A small-molecule ligand and the protein it binds are described below.
Small molecule (SMILES): CC(=O)N[C@H]1[C@H](O[C@H]2[C@H](O)[C@@H](NC(C)=O)CO[C@@H]2CO)O[C@H](CO)[C@@H](O[C@@H]2O[C@H](CO[C@@H]3O[C@H](CO)[C@@H](O)[C@H](O)[C@@H]3O)[C@@H](O)[C@H](O[C@@H]3O[C@H](CO)[C@@H](O)[C@H](O)[C@@H]3O)[C@@H]2O)[C@@H]1O

Binding-site contacts:
Ligand atom C3 contacts residue ASN373 of chain 1.A at 3.7 Å.
Ligand atom O4 contacts residue LEU387 of chain 1.A at 4.4 Å.
Ligand atom C2 contacts residue THR385 of chain 1.A at 4.1 Å.
Ligand atom O3 contacts residue THR385 of chain 1.A at 4.1 Å.
Ligand atom C2 contacts residue LEU387 of chain 1.A at 3.8 Å (hydrophobic).
Ligand atom C5 contacts residue CYS386 of chain 1.A at 3.7 Å (hydrophobic).
Ligand atom O4 contacts residue THR345 of chain 1.A at 4.3 Å.
Ligand atom N2 contacts residue LEU387 of chain 1.A at 3.4 Å.
Ligand atom C1 contacts residue LEU387 of chain 1.A at 3.6 Å (hydrophobic).
Ligand atom O7 contacts residue ASN373 of chain 1.A at 4.2 Å.
Ligand atom O6 contacts residue CYS386 of chain 1.A at 3.8 Å.
Ligand atom O5 contacts residue ASN373 of chain 1.A at 2.4 Å (h-bond).
Ligand atom C7 contacts residue ASN373 of chain 1.A at 3.7 Å.
Ligand atom O2 contacts residue THR345 of chain 1.A at 2.8 Å (h-bond).
Ligand atom C3 contacts residue LEU387 of chain 1.A at 3.9 Å (hydrophobic).
Ligand atom O6 contacts residue GLN388 of chain 1.A at 4.4 Å.
Ligand atom C4 contacts residue ASN373 of chain 1.A at 4.2 Å.
Ligand atom C6 contacts residue CYS386 of chain 1.A at 3.1 Å (hydrophobic).
Ligand atom O3 contacts residue THR345 of chain 1.A at 4.4 Å.
Ligand atom O5 contacts residue TRP349 of chain 1.A at 3.9 Å.
Ligand atom C2 contacts residue ASN373 of chain 1.A at 2.3 Å.
Ligand atom C1 contacts residue ASN373 of chain 1.A at 1.4 Å.
Ligand atom O5 contacts residue CYS386 of chain 1.A at 3.4 Å (h-bond).
Ligand atom C7 contacts residue LEU387 of chain 1.A at 4.4 Å (hydrophobic).
Ligand atom O7 contacts residue THR385 of chain 1.A at 3.6 Å.
Ligand atom C6 contacts residue TRP349 of chain 1.A at 3.9 Å (hydrophobic).
Ligand atom O3 contacts residue TRP349 of chain 1.A at 3.6 Å.
Ligand atom C6 contacts residue LEU387 of chain 1.A at 4.5 Å (hydrophobic).
Ligand atom C4 contacts residue LEU387 of chain 1.A at 4.5 Å (hydrophobic).
Ligand atom C3 contacts residue TRP349 of chain 1.A at 4.0 Å (hydrophobic).
Ligand atom O2 contacts residue TRP349 of chain 1.A at 4.4 Å.
Ligand atom C2 contacts residue THR345 of chain 1.A at 4.2 Å.
Ligand atom C4 contacts residue TRP349 of chain 1.A at 4.3 Å (hydrophobic).
Ligand atom C4 contacts residue CYS386 of chain 1.A at 4.1 Å (hydrophobic).
Ligand atom O4 contacts residue TRP349 of chain 1.A at 4.0 Å.
Ligand atom C5 contacts residue TRP349 of chain 1.A at 4.3 Å (hydrophobic).
Ligand atom N2 contacts residue ASN373 of chain 1.A at 2.7 Å (h-bond).
Ligand atom C5 contacts residue ASN373 of chain 1.A at 3.7 Å.

Sequence of chain 1.A:
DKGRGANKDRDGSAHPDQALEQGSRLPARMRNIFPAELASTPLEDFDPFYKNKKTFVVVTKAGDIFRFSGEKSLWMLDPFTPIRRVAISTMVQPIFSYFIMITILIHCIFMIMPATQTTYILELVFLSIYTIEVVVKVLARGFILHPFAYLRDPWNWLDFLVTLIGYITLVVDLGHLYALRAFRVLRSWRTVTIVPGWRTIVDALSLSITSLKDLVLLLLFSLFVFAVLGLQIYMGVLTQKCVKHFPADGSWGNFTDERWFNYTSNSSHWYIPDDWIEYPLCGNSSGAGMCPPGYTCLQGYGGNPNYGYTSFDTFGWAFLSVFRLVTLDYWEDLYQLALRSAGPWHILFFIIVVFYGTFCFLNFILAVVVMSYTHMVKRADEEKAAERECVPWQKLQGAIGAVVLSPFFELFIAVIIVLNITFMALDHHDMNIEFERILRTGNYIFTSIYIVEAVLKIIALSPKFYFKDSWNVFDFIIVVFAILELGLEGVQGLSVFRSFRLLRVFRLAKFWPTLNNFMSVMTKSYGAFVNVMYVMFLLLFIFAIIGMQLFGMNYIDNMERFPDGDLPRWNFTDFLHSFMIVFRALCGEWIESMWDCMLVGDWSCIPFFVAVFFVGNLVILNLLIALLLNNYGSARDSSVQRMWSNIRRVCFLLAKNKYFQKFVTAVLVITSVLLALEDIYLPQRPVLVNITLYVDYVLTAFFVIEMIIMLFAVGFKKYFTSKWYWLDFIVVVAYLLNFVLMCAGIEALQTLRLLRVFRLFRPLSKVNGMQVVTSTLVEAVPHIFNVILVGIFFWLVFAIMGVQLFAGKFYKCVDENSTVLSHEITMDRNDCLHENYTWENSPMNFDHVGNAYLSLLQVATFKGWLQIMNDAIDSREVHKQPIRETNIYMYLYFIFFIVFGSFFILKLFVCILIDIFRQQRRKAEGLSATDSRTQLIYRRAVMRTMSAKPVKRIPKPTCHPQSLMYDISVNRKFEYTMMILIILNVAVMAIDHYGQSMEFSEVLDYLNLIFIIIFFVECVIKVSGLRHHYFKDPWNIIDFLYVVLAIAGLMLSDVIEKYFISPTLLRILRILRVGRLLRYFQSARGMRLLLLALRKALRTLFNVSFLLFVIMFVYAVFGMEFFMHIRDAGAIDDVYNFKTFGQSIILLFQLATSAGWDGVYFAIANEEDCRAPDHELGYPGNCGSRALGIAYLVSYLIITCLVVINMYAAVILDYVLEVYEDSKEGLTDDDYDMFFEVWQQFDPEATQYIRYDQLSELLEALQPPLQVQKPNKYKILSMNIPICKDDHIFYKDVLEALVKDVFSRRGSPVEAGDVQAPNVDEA